Sequence of chain 1.G:
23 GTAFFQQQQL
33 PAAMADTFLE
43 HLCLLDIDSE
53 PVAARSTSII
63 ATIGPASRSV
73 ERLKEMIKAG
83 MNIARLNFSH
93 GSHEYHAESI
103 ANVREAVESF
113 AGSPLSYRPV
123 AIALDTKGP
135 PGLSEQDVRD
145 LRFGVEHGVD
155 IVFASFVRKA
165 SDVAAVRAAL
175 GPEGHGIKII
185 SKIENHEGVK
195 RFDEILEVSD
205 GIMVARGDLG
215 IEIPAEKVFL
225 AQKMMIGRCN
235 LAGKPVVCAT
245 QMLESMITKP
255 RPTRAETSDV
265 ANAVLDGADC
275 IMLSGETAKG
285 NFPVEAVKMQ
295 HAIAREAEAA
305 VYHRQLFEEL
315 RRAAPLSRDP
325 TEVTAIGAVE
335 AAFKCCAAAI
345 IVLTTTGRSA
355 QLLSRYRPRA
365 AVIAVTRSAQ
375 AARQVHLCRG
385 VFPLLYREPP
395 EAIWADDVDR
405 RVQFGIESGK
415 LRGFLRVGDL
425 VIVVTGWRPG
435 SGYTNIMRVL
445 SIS

The small molecule below binds the protein below.
Small molecule (SMILES): O=C1c2ccccc2C(=O)c2cc(S(=O)(=O)O)c(O)cc21

Binding-site contacts:
Ligand atom C13 contacts residue ALA282 of chain 1.G at 4.0 Å (hydrophobic).
Ligand atom C1 contacts residue HIS92 of chain 1.G at 3.8 Å.
Ligand atom O3 contacts residue HIS92 of chain 1.G at 3.9 Å.
Ligand atom C10 contacts residue HIS98 of chain 1.G at 4.0 Å.
Ligand atom C10 contacts residue TYR97 of chain 1.G at 3.2 Å (hydrophobic).
Ligand atom C3 contacts residue HIS92 of chain 1.G at 3.7 Å.
Ligand atom O contacts residue GLY279 of chain 1.G at 3.1 Å (h-bond).
Ligand atom C2 contacts residue HIS92 of chain 1.G at 3.7 Å.
Ligand atom C12 contacts residue HIS92 of chain 1.G at 3.4 Å.
Ligand atom C12 contacts residue PRO67 of chain 1.G at 4.0 Å (hydrophobic).
Ligand atom O4 contacts residue LYS283 of chain 1.G at 3.3 Å.
Ligand atom O2 contacts residue ASN89 of chain 1.G at 3.9 Å.
Ligand atom O2 contacts residue HIS92 of chain 1.G at 4.1 Å.
Ligand atom C contacts residue HIS92 of chain 1.G at 3.8 Å.
Ligand atom C7 contacts residue HIS92 of chain 1.G at 3.3 Å.
Ligand atom C6 contacts residue HIS92 of chain 1.G at 3.6 Å.
Ligand atom C11 contacts residue HIS92 of chain 1.G at 3.8 Å.
Ligand atom C4 contacts residue HIS92 of chain 1.G at 3.4 Å.
Ligand atom C8 contacts residue HIS92 of chain 1.G at 3.7 Å.
Ligand atom O1 contacts residue LYS283 of chain 1.G at 3.0 Å (salt-bridge).
Ligand atom O2 contacts residue ALA282 of chain 1.G at 3.6 Å.
Ligand atom C5 contacts residue HIS92 of chain 1.G at 3.5 Å.
Ligand atom C9 contacts residue GLY93 of chain 1.G at 3.6 Å.
Ligand atom C4 contacts residue ALA282 of chain 1.G at 4.0 Å (hydrophobic).
Ligand atom C3 contacts residue ALA282 of chain 1.G at 3.7 Å (hydrophobic).
Ligand atom C10 contacts residue GLY93 of chain 1.G at 3.9 Å.
Ligand atom C7 contacts residue PRO67 of chain 1.G at 3.9 Å (hydrophobic).
Ligand atom O4 contacts residue GLY279 of chain 1.G at 3.1 Å.
Ligand atom C9 contacts residue TYR97 of chain 1.G at 3.5 Å (hydrophobic).
Ligand atom S contacts residue GLY279 of chain 1.G at 3.9 Å.
Ligand atom C8 contacts residue PRO67 of chain 1.G at 4.0 Å (hydrophobic).
Ligand atom C11 contacts residue GLY66 of chain 1.G at 4.1 Å.
Ligand atom C8 contacts residue GLY93 of chain 1.G at 4.0 Å.
Ligand atom C13 contacts residue HIS92 of chain 1.G at 3.7 Å.
Ligand atom C2 contacts residue LYS283 of chain 1.G at 4.1 Å.
Ligand atom C10 contacts residue HIS92 of chain 1.G at 4.1 Å.
Ligand atom O contacts residue SER278 of chain 1.G at 3.3 Å.
Ligand atom C9 contacts residue HIS92 of chain 1.G at 4.0 Å.
Ligand atom O2 contacts residue THR64 of chain 1.G at 3.8 Å.
Ligand atom C1 contacts residue LYS283 of chain 1.G at 3.7 Å.